Sequence of chain 1.A:
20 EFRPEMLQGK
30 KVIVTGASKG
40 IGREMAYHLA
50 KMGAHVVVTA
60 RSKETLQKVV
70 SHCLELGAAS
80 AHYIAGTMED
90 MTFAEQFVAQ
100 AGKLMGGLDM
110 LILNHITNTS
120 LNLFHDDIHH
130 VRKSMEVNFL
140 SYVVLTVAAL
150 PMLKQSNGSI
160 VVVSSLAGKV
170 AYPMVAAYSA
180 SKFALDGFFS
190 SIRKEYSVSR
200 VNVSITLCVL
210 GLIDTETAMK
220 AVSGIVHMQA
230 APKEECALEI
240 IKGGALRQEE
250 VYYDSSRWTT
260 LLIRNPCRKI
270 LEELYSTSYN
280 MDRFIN

Sequence of chain 1.B:
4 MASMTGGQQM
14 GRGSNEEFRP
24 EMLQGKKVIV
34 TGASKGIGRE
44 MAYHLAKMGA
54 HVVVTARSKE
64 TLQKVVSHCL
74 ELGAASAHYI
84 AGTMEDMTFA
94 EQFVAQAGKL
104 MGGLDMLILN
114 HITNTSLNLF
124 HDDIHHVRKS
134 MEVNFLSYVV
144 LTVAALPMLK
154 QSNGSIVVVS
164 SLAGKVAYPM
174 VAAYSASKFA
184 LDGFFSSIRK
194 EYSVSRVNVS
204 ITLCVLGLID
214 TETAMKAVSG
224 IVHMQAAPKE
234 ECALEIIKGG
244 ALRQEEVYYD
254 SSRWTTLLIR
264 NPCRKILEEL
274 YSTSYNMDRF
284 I

Binding-site contacts:
Ligand atom C15 contacts residue TYR171 of chain 1.B at 3.6 Å (hydrophobic).
Ligand atom C4 contacts residue TYR177 of chain 1.B at 3.8 Å (hydrophobic).
Ligand atom C14 contacts residue TYR171 of chain 1.B at 3.6 Å (hydrophobic).
Ligand atom N9 contacts residue SER164 of chain 1.B at 3.6 Å.
Ligand atom N8 contacts residue SER164 of chain 1.B at 2.6 Å (h-bond).
Ligand atom C13 contacts residue LEU211 of chain 1.B at 3.4 Å (hydrophobic).
Ligand atom N8 contacts residue NAP1 of chain 1.G at 3.5 Å.
Ligand atom C15 contacts residue VAL225 of chain 1.B at 3.8 Å (hydrophobic).
Ligand atom CL19 contacts residue VAL225 of chain 1.B at 3.6 Å.
Ligand atom N9 contacts residue NAP1 of chain 1.G at 3.4 Å.
Ligand atom C2 contacts residue LEU211 of chain 1.B at 3.6 Å (hydrophobic).
Ligand atom CL19 contacts residue TYR278 of chain 1.A at 3.8 Å.
Ligand atom C12 contacts residue LEU165 of chain 1.B at 3.8 Å (hydrophobic).
Ligand atom F27 contacts residue NAP1 of chain 1.G at 2.8 Å.
Ligand atom C7 contacts residue NAP1 of chain 1.G at 3.8 Å.
Ligand atom C6 contacts residue NAP1 of chain 1.G at 3.8 Å.
Ligand atom C24 contacts residue THR216 of chain 1.B at 3.5 Å.
Ligand atom C1 contacts residue NAP1 of chain 1.G at 3.8 Å.
Ligand atom N3 contacts residue NAP1 of chain 1.G at 3.8 Å.
Ligand atom C26 contacts residue THR118 of chain 1.B at 3.8 Å.
Ligand atom C12 contacts residue TYR171 of chain 1.B at 3.7 Å (hydrophobic).
Ligand atom C24 contacts residue THR118 of chain 1.B at 3.4 Å.
Ligand atom C7 contacts residue SER164 of chain 1.B at 3.6 Å.
Ligand atom C25 contacts residue ALA220 of chain 1.B at 3.8 Å (hydrophobic).
Ligand atom C4 contacts residue NAP1 of chain 1.G at 3.5 Å.
Ligand atom C13 contacts residue GLY210 of chain 1.B at 3.6 Å.
Ligand atom CL19 contacts residue MET173 of chain 1.B at 3.6 Å.
Ligand atom C15 contacts residue MET227 of chain 1.B at 3.8 Å (hydrophobic).
Ligand atom C12 contacts residue SER164 of chain 1.B at 3.4 Å.
Ligand atom N9 contacts residue TYR177 of chain 1.B at 2.7 Å (h-bond).
Ligand atom C6 contacts residue ALA217 of chain 1.B at 3.5 Å (hydrophobic).
Ligand atom N8 contacts residue TYR177 of chain 1.B at 3.5 Å (h-bond).
Ligand atom C22 contacts residue ILE115 of chain 1.B at 3.8 Å (hydrophobic).
Ligand atom C1 contacts residue VAL221 of chain 1.B at 3.4 Å (hydrophobic).
Ligand atom C23 contacts residue THR216 of chain 1.B at 3.3 Å.
Ligand atom C16 contacts residue TYR171 of chain 1.B at 3.4 Å (hydrophobic).
Ligand atom C17 contacts residue TYR171 of chain 1.B at 3.6 Å (hydrophobic).
Ligand atom CL19 contacts residue PRO172 of chain 1.B at 3.7 Å.
Ligand atom C25 contacts residue THR118 of chain 1.B at 2.9 Å.
Ligand atom C1 contacts residue LEU211 of chain 1.B at 3.5 Å (hydrophobic).

A small-molecule ligand and the protein it binds are described below.
Small molecule (SMILES): Fc1ccccc1Oc1cccn2c(C3(c4ccc(Cl)cc4)CC3)nnc12